Sequence of chain 1.A:
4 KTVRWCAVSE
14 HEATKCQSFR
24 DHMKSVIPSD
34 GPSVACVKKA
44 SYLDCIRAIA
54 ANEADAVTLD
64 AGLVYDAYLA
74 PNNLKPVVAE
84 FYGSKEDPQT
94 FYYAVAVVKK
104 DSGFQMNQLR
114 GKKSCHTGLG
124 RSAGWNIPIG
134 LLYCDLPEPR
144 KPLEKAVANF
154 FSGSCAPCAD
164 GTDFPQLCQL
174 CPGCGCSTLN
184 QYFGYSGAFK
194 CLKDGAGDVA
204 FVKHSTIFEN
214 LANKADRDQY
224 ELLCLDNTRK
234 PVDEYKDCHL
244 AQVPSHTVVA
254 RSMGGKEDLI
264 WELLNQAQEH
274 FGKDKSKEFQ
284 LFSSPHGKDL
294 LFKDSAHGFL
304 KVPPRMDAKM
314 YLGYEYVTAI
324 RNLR

Binding-site contacts:
Ligand atom O1 contacts residue ASP63 of chain 1.A at 3.2 Å (salt-bridge).
Ligand atom O1 contacts residue ARG124 of chain 1.A at 3.8 Å.
Ligand atom O2 contacts residue ASP63 of chain 1.A at 2.8 Å (salt-bridge).
Ligand atom O4 contacts residue ALA126 of chain 1.A at 3.3 Å (h-bond).
Ligand atom O4 contacts residue SER125 of chain 1.A at 4.2 Å.
Ligand atom C2 contacts residue TYR188 of chain 1.A at 3.4 Å (hydrophobic).
Ligand atom O4 contacts residue FE1 of chain 1.C at 4.2 Å.
Ligand atom C1 contacts residue FE1 of chain 1.C at 2.8 Å.
Ligand atom O2 contacts residue FE1 of chain 1.C at 2.2 Å.
Ligand atom C2 contacts residue SER125 of chain 1.A at 4.0 Å.
Ligand atom O1 contacts residue TYR95 of chain 1.A at 4.1 Å.
Ligand atom C1 contacts residue HIS249 of chain 1.A at 4.3 Å.
Ligand atom C2 contacts residue THR120 of chain 1.A at 3.6 Å.
Ligand atom O4 contacts residue GLY127 of chain 1.A at 2.7 Å (h-bond).
Ligand atom O2 contacts residue ALA126 of chain 1.A at 3.1 Å (h-bond).
Ligand atom C1 contacts residue TYR188 of chain 1.A at 3.4 Å (hydrophobic).
Ligand atom O2 contacts residue TYR188 of chain 1.A at 3.1 Å (h-bond).
Ligand atom O4 contacts residue TYR188 of chain 1.A at 3.9 Å.
Ligand atom O2 contacts residue GLY127 of chain 1.A at 4.3 Å.
Ligand atom O2 contacts residue HIS249 of chain 1.A at 4.2 Å.
Ligand atom O1 contacts residue HIS249 of chain 1.A at 3.1 Å (h-bond).
Ligand atom O3 contacts residue TYR188 of chain 1.A at 4.0 Å.
Ligand atom O4 contacts residue ARG124 of chain 1.A at 3.5 Å.
Ligand atom C1 contacts residue THR120 of chain 1.A at 3.7 Å.
Ligand atom C1 contacts residue ARG124 of chain 1.A at 3.4 Å.
Ligand atom O3 contacts residue ARG124 of chain 1.A at 2.6 Å (salt-bridge).
Ligand atom O1 contacts residue TYR188 of chain 1.A at 3.0 Å (h-bond).
Ligand atom O4 contacts residue THR120 of chain 1.A at 2.6 Å (h-bond).
Ligand atom C2 contacts residue FE1 of chain 1.C at 2.9 Å.
Ligand atom C2 contacts residue ASP63 of chain 1.A at 3.4 Å.
Ligand atom O1 contacts residue FE1 of chain 1.C at 2.0 Å.
Ligand atom C2 contacts residue ARG124 of chain 1.A at 3.7 Å.
Ligand atom C2 contacts residue GLY127 of chain 1.A at 3.8 Å.
Ligand atom C2 contacts residue ALA126 of chain 1.A at 3.5 Å (hydrophobic).
Ligand atom O2 contacts residue TYR95 of chain 1.A at 3.0 Å (h-bond).
Ligand atom O2 contacts residue SER125 of chain 1.A at 3.8 Å.
Ligand atom O3 contacts residue THR120 of chain 1.A at 3.0 Å (h-bond).
Ligand atom O3 contacts residue FE1 of chain 1.C at 4.0 Å.
Ligand atom C2 contacts residue TYR95 of chain 1.A at 4.2 Å (hydrophobic).
Ligand atom C1 contacts residue ASP63 of chain 1.A at 3.6 Å.

A small-molecule ligand and the protein it binds are described below.
Small molecule (SMILES): O=C([O-])C(=O)[O-]